Binding-site contacts:
Ligand atom CG contacts residue PLZ1 of chain 1.E at 1.3 Å.
Ligand atom CD contacts residue PLZ1 of chain 1.E at 0.7 Å.
Ligand atom O contacts residue ARG475 of chain 1.B at 3.0 Å (salt-bridge).
Ligand atom C contacts residue PLZ1 of chain 1.E at 2.1 Å.
Ligand atom O contacts residue ASN97 of chain 1.B at 3.7 Å.
Ligand atom C contacts residue LEU343 of chain 1.A at 3.8 Å (hydrophobic).
Ligand atom O contacts residue LEU99 of chain 1.B at 3.6 Å.
Ligand atom OXT contacts residue GLN98 of chain 1.B at 4.4 Å.
Ligand atom OXT contacts residue PLZ1 of chain 1.E at 3.3 Å (h-bond).
Ligand atom CG contacts residue LLP313 of chain 1.B at 4.5 Å.
Ligand atom CD contacts residue SER100 of chain 1.B at 4.3 Å.
Ligand atom OXT contacts residue LEU343 of chain 1.A at 3.4 Å.
Ligand atom CD contacts residue LLP313 of chain 1.B at 3.8 Å.
Ligand atom CG contacts residue LEU99 of chain 1.B at 3.9 Å (hydrophobic).
Ligand atom CG contacts residue ARG475 of chain 1.B at 4.2 Å.
Ligand atom C contacts residue THR256 of chain 1.B at 4.3 Å.
Ligand atom CB contacts residue LEU99 of chain 1.B at 4.1 Å (hydrophobic).
Ligand atom CB contacts residue PHE122 of chain 1.A at 3.9 Å (hydrophobic).
Ligand atom N contacts residue LEU99 of chain 1.B at 3.8 Å.
Ligand atom C contacts residue ARG475 of chain 1.B at 3.3 Å.
Ligand atom OXT contacts residue ARG475 of chain 1.B at 3.2 Å (salt-bridge).
Ligand atom N contacts residue SER100 of chain 1.B at 3.3 Å (h-bond).
Ligand atom CG contacts residue GLN98 of chain 1.B at 4.1 Å.
Ligand atom O contacts residue PLZ1 of chain 1.E at 2.4 Å (h-bond).
Ligand atom OXT contacts residue TYR342 of chain 1.A at 4.2 Å.
Ligand atom C contacts residue LEU99 of chain 1.B at 4.2 Å (hydrophobic).
Ligand atom CD contacts residue PHE122 of chain 1.A at 4.5 Å (hydrophobic).
Ligand atom C contacts residue GLN98 of chain 1.B at 3.6 Å.
Ligand atom CG contacts residue THR256 of chain 1.B at 4.3 Å.
Ligand atom CD contacts residue LEU99 of chain 1.B at 3.9 Å (hydrophobic).
Ligand atom O contacts residue LEU343 of chain 1.A at 3.9 Å.
Ligand atom N contacts residue PHE122 of chain 1.A at 4.5 Å.
Ligand atom N contacts residue PLZ1 of chain 1.E at 0.3 Å (h-bond).
Ligand atom CB contacts residue PLZ1 of chain 1.E at 0.8 Å.
Ligand atom O contacts residue GLN98 of chain 1.B at 3.0 Å (h-bond).
Ligand atom CD contacts residue GLN98 of chain 1.B at 4.5 Å.
Ligand atom N contacts residue GLN98 of chain 1.B at 3.9 Å.
Ligand atom OXT contacts residue THR256 of chain 1.B at 3.8 Å.
Ligand atom N contacts residue ASN120 of chain 1.A at 3.8 Å.
Ligand atom CB contacts residue GLN98 of chain 1.B at 3.4 Å.

Sequence of chain 1.B:
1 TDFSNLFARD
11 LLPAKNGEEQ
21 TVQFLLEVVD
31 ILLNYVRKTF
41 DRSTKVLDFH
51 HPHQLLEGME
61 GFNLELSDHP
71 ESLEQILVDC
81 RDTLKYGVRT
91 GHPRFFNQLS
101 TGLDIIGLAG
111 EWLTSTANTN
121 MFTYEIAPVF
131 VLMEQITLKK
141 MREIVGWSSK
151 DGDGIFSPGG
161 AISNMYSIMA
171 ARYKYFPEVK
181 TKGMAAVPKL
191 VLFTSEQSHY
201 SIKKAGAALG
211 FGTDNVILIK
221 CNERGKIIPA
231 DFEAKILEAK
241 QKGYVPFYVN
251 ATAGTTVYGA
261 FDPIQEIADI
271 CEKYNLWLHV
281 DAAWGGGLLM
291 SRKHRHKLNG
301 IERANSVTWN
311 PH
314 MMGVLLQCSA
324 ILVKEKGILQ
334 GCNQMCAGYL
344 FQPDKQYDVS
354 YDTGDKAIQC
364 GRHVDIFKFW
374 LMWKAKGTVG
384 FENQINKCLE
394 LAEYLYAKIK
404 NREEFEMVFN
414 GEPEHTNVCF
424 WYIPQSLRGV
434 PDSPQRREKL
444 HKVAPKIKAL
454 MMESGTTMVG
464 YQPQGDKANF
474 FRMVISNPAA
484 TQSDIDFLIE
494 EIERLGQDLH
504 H

A small-molecule ligand and the protein it binds are described below.
Small molecule (SMILES): NCCCC(=O)O

Sequence of chain 1.A:
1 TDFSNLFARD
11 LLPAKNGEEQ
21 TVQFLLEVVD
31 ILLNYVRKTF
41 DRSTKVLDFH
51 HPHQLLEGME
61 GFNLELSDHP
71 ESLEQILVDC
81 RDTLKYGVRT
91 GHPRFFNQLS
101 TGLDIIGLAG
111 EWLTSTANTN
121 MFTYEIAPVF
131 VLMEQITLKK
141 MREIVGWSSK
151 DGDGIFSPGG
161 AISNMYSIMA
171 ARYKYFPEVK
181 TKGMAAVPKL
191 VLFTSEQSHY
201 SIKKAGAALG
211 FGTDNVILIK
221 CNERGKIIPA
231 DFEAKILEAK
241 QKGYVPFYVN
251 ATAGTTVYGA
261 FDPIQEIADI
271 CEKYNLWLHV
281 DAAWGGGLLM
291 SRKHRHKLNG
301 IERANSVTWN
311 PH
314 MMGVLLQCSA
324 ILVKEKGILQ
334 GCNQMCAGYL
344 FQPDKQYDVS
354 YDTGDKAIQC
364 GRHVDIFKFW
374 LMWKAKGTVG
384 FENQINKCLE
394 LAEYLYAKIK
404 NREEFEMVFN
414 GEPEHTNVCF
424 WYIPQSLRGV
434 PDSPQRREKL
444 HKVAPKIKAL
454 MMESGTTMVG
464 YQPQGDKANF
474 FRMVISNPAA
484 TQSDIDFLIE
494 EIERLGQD